Binding-site contacts:
Ligand atom C13 contacts residue ARG185 of chain 1.C at 3.6 Å.
Ligand atom C21 contacts residue GLU296 of chain 1.C at 3.6 Å.
Ligand atom C14 contacts residue GLN182 of chain 1.C at 3.9 Å.
Ligand atom C16 contacts residue GLN182 of chain 1.C at 3.8 Å.
Ligand atom F09 contacts residue SER289 of chain 1.C at 3.8 Å.
Ligand atom C06 contacts residue GLU296 of chain 1.C at 3.5 Å.
Ligand atom N02 contacts residue TYR292 of chain 1.C at 3.7 Å.
Ligand atom C02 contacts residue PRO269 of chain 1.C at 3.9 Å (hydrophobic).
Ligand atom F12 contacts residue TYR292 of chain 1.C at 3.5 Å.
Ligand atom C03 contacts residue HEM1 of chain 1.O at 3.1 Å.
Ligand atom C11 contacts residue GLN182 of chain 1.C at 3.7 Å.
Ligand atom C02 contacts residue HEM1 of chain 1.O at 3.5 Å.
Ligand atom C07 contacts residue HEM1 of chain 1.O at 3.4 Å.
Ligand atom C12 contacts residue GLN182 of chain 1.C at 3.6 Å.
Ligand atom C24 contacts residue HEM1 of chain 1.O at 3.9 Å.
Ligand atom F08 contacts residue HEM1 of chain 1.O at 3.4 Å.
Ligand atom C02 contacts residue TRP291 of chain 1.C at 3.8 Å (hydrophobic).
Ligand atom N02 contacts residue GLU296 of chain 1.C at 2.8 Å (salt-bridge).
Ligand atom F08 contacts residue SER289 of chain 1.C at 3.0 Å.
Ligand atom C07 contacts residue PHE288 of chain 1.C at 3.8 Å (hydrophobic).
Ligand atom C02 contacts residue GLU296 of chain 1.C at 3.5 Å.
Ligand atom N01 contacts residue GLU296 of chain 1.C at 2.6 Å (salt-bridge).
Ligand atom F13 contacts residue TYR266 of chain 1.C at 3.3 Å.
Ligand atom N02 contacts residue TRP291 of chain 1.C at 2.7 Å (h-bond).
Ligand atom F13 contacts residue ARG185 of chain 1.C at 3.0 Å.
Ligand atom C23 contacts residue HEM1 of chain 1.O at 3.5 Å.
Ligand atom F12 contacts residue GLN182 of chain 1.C at 3.3 Å.
Ligand atom C14 contacts residue ARG185 of chain 1.C at 3.6 Å.
Ligand atom F09 contacts residue PHE288 of chain 1.C at 3.1 Å.
Ligand atom C22 contacts residue VAL271 of chain 1.C at 3.9 Å (hydrophobic).
Ligand atom F09 contacts residue VAL271 of chain 1.C at 3.6 Å.
Ligand atom F08 contacts residue PRO269 of chain 1.C at 3.6 Å.
Ligand atom N02 contacts residue HEM1 of chain 1.O at 3.2 Å.
Ligand atom C05 contacts residue VAL271 of chain 1.C at 3.6 Å (hydrophobic).
Ligand atom C16 contacts residue HEM1 of chain 1.O at 3.5 Å.
Ligand atom C13 contacts residue GLN182 of chain 1.C at 3.6 Å.
Ligand atom F13 contacts residue GLN182 of chain 1.C at 3.7 Å.
Ligand atom C04 contacts residue HEM1 of chain 1.O at 3.8 Å.
Ligand atom F09 contacts residue PRO269 of chain 1.C at 3.8 Å.
Ligand atom F08 contacts residue GLY290 of chain 1.C at 2.7 Å.

Sequence of chain 1.C:
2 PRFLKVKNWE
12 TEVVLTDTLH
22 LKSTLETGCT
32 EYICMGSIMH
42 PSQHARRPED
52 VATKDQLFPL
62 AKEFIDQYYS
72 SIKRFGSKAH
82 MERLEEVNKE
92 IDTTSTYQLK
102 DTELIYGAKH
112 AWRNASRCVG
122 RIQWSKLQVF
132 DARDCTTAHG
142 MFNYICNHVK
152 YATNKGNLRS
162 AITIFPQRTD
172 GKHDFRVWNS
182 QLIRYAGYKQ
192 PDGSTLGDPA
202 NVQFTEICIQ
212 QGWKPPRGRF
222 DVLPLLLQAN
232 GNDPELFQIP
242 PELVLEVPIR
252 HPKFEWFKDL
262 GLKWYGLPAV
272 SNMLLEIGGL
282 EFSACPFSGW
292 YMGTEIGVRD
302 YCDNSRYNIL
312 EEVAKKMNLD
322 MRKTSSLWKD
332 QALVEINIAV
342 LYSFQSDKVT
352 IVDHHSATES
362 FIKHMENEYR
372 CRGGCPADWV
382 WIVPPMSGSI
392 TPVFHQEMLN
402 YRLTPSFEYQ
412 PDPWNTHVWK

A protein and the small-molecule ligand that binds it are described below.
Small molecule (SMILES): CN(C)CCc1cc(F)c(F)c(CCc2cc(C(F)F)cc(N)n2)c1